Binding-site contacts:
Ligand atom C7 contacts residue ASN406 of chain 1.E at 3.6 Å.
Ligand atom O5 contacts residue PRO403 of chain 1.E at 3.7 Å.
Ligand atom C4 contacts residue ASN406 of chain 1.E at 4.2 Å.
Ligand atom O7 contacts residue ASN406 of chain 1.E at 3.8 Å.
Ligand atom C8 contacts residue ASN406 of chain 1.E at 3.5 Å.
Ligand atom C2 contacts residue ASN406 of chain 1.E at 2.4 Å.
Ligand atom O5 contacts residue NAG2 of chain 1.FA at 4.5 Å.
Ligand atom C5 contacts residue ASN406 of chain 1.E at 3.7 Å.
Ligand atom O3 contacts residue TYR417 of chain 1.E at 4.5 Å.
Ligand atom C2 contacts residue TYR417 of chain 1.E at 4.0 Å (hydrophobic).
Ligand atom C6 contacts residue PRO403 of chain 1.E at 3.7 Å (hydrophobic).
Ligand atom O6 contacts residue NAG2 of chain 1.FA at 3.8 Å.
Ligand atom C1 contacts residue TYR417 of chain 1.E at 3.6 Å (hydrophobic).
Ligand atom N2 contacts residue ASN406 of chain 1.E at 2.9 Å (h-bond).
Ligand atom C1 contacts residue ASN406 of chain 1.E at 1.4 Å.
Ligand atom N2 contacts residue TYR417 of chain 1.E at 3.8 Å.
Ligand atom C5 contacts residue TYR417 of chain 1.E at 4.0 Å (hydrophobic).
Ligand atom C8 contacts residue SER407 of chain 1.E at 4.2 Å.
Ligand atom O5 contacts residue TYR417 of chain 1.E at 4.2 Å.
Ligand atom C3 contacts residue TYR417 of chain 1.E at 3.6 Å (hydrophobic).
Ligand atom C3 contacts residue ASN406 of chain 1.E at 3.7 Å.
Ligand atom C5 contacts residue PRO403 of chain 1.E at 4.4 Å (hydrophobic).
Ligand atom C1 contacts residue PRO403 of chain 1.E at 3.8 Å (hydrophobic).
Ligand atom O5 contacts residue ASN406 of chain 1.E at 2.4 Å (h-bond).
Ligand atom C4 contacts residue TYR417 of chain 1.E at 4.5 Å (hydrophobic).
Ligand atom O6 contacts residue PRO403 of chain 1.E at 3.4 Å.

This protein binds this small molecule.
Small molecule (SMILES): CC(=O)N[C@@H]1[C@@H](O)[C@H](O)[C@@H](CO)O[C@H]1O

Sequence of chain 1.E:
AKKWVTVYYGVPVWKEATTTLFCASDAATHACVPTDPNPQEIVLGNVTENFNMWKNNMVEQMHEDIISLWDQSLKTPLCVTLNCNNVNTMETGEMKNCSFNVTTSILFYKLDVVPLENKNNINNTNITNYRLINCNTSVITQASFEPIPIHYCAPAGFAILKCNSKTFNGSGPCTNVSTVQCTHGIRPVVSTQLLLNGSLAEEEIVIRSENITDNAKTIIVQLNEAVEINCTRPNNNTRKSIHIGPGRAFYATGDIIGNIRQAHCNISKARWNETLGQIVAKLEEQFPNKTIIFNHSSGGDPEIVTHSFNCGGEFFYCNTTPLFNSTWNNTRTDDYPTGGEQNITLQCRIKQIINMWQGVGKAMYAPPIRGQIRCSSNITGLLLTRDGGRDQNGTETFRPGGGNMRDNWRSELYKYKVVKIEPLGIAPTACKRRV